Sequence of chain 1.B:
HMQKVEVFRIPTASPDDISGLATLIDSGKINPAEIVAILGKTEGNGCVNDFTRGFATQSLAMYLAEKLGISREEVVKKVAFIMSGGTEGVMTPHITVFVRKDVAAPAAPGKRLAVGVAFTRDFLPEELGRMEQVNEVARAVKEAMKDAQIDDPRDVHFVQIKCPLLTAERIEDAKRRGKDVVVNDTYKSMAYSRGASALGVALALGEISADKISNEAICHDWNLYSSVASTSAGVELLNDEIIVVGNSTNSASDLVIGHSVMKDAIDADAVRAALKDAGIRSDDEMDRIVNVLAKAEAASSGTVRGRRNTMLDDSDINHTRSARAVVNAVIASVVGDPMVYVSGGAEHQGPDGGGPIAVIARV

Binding-site contacts:
Ligand atom C1 contacts residue ALA325 of chain 1.B at 3.6 Å (hydrophobic).
Ligand atom O3 contacts residue GLY89 of chain 1.B at 3.0 Å (h-bond).
Ligand atom C3 contacts residue ILE317 of chain 1.D at 3.4 Å (hydrophobic).
Ligand atom C2 contacts residue SER322 of chain 1.B at 4.4 Å.
Ligand atom O1 contacts residue ILE317 of chain 1.B at 4.2 Å.
Ligand atom O1 contacts residue ALA325 of chain 1.D at 4.0 Å.
Ligand atom C3 contacts residue GLU88 of chain 1.B at 3.6 Å.
Ligand atom C2 contacts residue ARG321 of chain 1.B at 4.0 Å.
Ligand atom O1 contacts residue ARG321 of chain 1.D at 4.2 Å.
Ligand atom C3 contacts residue GLY89 of chain 1.B at 4.1 Å.
Ligand atom O1 contacts residue ILE317 of chain 1.D at 4.3 Å.
Ligand atom O1 contacts residue GLU88 of chain 1.D at 4.1 Å.
Ligand atom C1 contacts residue SER322 of chain 1.D at 4.4 Å.
Ligand atom C1 contacts residue ALA325 of chain 1.D at 3.7 Å (hydrophobic).
Ligand atom C2 contacts residue GLY89 of chain 1.B at 4.5 Å.
Ligand atom C2 contacts residue ILE317 of chain 1.D at 4.3 Å (hydrophobic).
Ligand atom C3 contacts residue SER322 of chain 1.D at 3.5 Å.
Ligand atom O3 contacts residue GLU88 of chain 1.B at 3.5 Å.
Ligand atom O3 contacts residue ILE317 of chain 1.D at 4.3 Å.
Ligand atom C2 contacts residue ALA325 of chain 1.B at 3.7 Å (hydrophobic).
Ligand atom O1 contacts residue SER322 of chain 1.D at 4.2 Å.
Ligand atom C2 contacts residue GLU88 of chain 1.B at 3.6 Å.
Ligand atom O3 contacts residue SER322 of chain 1.D at 2.6 Å (h-bond).

This small molecule binds to this protein.
Small molecule (SMILES): OCCCO

Sequence of chain 1.D:
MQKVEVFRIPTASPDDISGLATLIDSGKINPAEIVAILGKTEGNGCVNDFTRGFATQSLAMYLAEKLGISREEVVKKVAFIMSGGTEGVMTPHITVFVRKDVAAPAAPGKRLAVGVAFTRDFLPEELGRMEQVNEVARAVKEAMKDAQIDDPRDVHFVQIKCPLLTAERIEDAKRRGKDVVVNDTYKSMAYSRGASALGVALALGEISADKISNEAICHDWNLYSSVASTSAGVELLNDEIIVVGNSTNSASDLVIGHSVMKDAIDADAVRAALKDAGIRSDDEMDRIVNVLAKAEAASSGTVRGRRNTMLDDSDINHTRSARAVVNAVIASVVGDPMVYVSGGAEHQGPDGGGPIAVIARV